The protein below binds the small molecule below.
Small molecule (SMILES): CC(C)Nc1cc(Nc2nc3ccnn3cc2F)ncc1C(=O)NC[C@@H](F)C(C)(C)O

Sequence of chain 1.B:
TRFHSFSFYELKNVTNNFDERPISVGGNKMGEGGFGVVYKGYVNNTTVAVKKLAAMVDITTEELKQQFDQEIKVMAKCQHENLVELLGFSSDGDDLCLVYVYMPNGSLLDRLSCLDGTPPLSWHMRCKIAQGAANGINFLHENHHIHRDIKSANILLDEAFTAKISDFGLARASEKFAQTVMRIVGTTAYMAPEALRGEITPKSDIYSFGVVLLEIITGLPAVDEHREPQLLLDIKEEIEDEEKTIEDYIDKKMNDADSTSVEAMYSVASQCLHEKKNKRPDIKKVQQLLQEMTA

Binding-site contacts:
Ligand atom C7 contacts residue TYR109 of chain 1.B at 3.6 Å (hydrophobic).
Ligand atom C1 contacts residue LEU163 of chain 1.B at 3.5 Å (hydrophobic).
Ligand atom C17 contacts residue ASP117 of chain 1.B at 3.5 Å.
Ligand atom C8 contacts residue MET110 of chain 1.B at 3.7 Å (hydrophobic).
Ligand atom O1 contacts residue MET37 of chain 1.B at 3.7 Å.
Ligand atom F contacts residue VAL108 of chain 1.B at 3.1 Å.
Ligand atom N4 contacts residue MET110 of chain 1.B at 2.8 Å (h-bond).
Ligand atom C7 contacts residue MET37 of chain 1.B at 3.6 Å (hydrophobic).
Ligand atom C9 contacts residue MET37 of chain 1.B at 3.5 Å (hydrophobic).
Ligand atom C5 contacts residue ALA56 of chain 1.B at 3.6 Å (hydrophobic).
Ligand atom F1 contacts residue ARG118 of chain 1.B at 3.3 Å.
Ligand atom C12 contacts residue PRO111 of chain 1.B at 3.8 Å (hydrophobic).
Ligand atom C9 contacts residue GLY113 of chain 1.B at 3.8 Å.
Ligand atom C5 contacts residue LEU163 of chain 1.B at 3.4 Å (hydrophobic).
Ligand atom F1 contacts residue GLY113 of chain 1.B at 3.4 Å.
Ligand atom N1 contacts residue SER173 of chain 1.B at 3.6 Å.
Ligand atom N5 contacts residue TYR109 of chain 1.B at 3.7 Å.
Ligand atom C11 contacts residue GLY113 of chain 1.B at 3.6 Å.
Ligand atom N contacts residue TYR107 of chain 1.B at 3.8 Å.
Ligand atom C18 contacts residue VAL45 of chain 1.B at 3.7 Å (hydrophobic).
Ligand atom C13 contacts residue PRO111 of chain 1.B at 3.6 Å (hydrophobic).
Ligand atom C contacts residue TYR107 of chain 1.B at 3.6 Å (hydrophobic).
Ligand atom C1 contacts residue VAL91 of chain 1.B at 3.8 Å (hydrophobic).
Ligand atom C14 contacts residue THR125 of chain 1.B at 3.7 Å.
Ligand atom C8 contacts residue MET37 of chain 1.B at 3.6 Å (hydrophobic).
Ligand atom C10 contacts residue ILE30 of chain 1.B at 3.6 Å (hydrophobic).
Ligand atom C10 contacts residue TYR109 of chain 1.B at 3.5 Å (hydrophobic).
Ligand atom C11 contacts residue PRO111 of chain 1.B at 3.3 Å (hydrophobic).
Ligand atom F contacts residue MET110 of chain 1.B at 3.7 Å.
Ligand atom N contacts residue LEU163 of chain 1.B at 3.8 Å.
Ligand atom N3 contacts residue ALA56 of chain 1.B at 3.2 Å.
Ligand atom C7 contacts residue MET110 of chain 1.B at 3.1 Å (hydrophobic).
Ligand atom N5 contacts residue MET110 of chain 1.B at 3.1 Å (h-bond).
Ligand atom N1 contacts residue TYR107 of chain 1.B at 3.7 Å.
Ligand atom C6 contacts residue ALA56 of chain 1.B at 3.7 Å (hydrophobic).
Ligand atom C1 contacts residue TYR107 of chain 1.B at 3.4 Å (hydrophobic).
Ligand atom C contacts residue LEU163 of chain 1.B at 3.3 Å (hydrophobic).
Ligand atom N2 contacts residue LEU163 of chain 1.B at 3.7 Å.
Ligand atom N3 contacts residue MET110 of chain 1.B at 3.7 Å.
Ligand atom F contacts residue TYR107 of chain 1.B at 3.3 Å.